Sequence of chain 1.E:
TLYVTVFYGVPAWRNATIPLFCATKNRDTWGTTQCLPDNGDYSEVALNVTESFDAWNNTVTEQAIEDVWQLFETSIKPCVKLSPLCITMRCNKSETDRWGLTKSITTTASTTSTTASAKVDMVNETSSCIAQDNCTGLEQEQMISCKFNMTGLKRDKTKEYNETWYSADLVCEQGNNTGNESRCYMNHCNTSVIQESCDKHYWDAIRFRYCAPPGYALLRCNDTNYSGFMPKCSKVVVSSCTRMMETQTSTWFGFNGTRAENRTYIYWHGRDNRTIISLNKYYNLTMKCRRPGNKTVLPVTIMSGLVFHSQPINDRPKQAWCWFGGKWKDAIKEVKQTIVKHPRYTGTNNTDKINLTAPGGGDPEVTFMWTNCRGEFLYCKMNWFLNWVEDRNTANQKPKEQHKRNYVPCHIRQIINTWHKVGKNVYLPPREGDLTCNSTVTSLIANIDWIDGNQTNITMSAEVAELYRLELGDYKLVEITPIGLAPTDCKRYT

Binding-site contacts:
Ligand atom C3 contacts residue LYS147 of chain 1.E at 4.5 Å.
Ligand atom C5 contacts residue ASN162 of chain 1.E at 3.6 Å.
Ligand atom C7 contacts residue LYS147 of chain 1.E at 4.4 Å.
Ligand atom O5 contacts residue ASN162 of chain 1.E at 2.4 Å (h-bond).
Ligand atom C2 contacts residue LYS147 of chain 1.E at 3.9 Å.
Ligand atom O7 contacts residue GLU160 of chain 1.E at 3.2 Å (salt-bridge).
Ligand atom C7 contacts residue GLU160 of chain 1.E at 4.1 Å.
Ligand atom C1 contacts residue LYS147 of chain 1.E at 3.4 Å.
Ligand atom O7 contacts residue ASN162 of chain 1.E at 3.4 Å (h-bond).
Ligand atom C1 contacts residue ASN162 of chain 1.E at 1.4 Å.
Ligand atom C7 contacts residue TYR161 of chain 1.E at 4.5 Å (hydrophobic).
Ligand atom C8 contacts residue GLU160 of chain 1.E at 4.4 Å.
Ligand atom C2 contacts residue ASN162 of chain 1.E at 2.6 Å.
Ligand atom C7 contacts residue ASN162 of chain 1.E at 2.9 Å.
Ligand atom C6 contacts residue ASN314 of chain 1.E at 3.8 Å.
Ligand atom C3 contacts residue ASN162 of chain 1.E at 3.9 Å.
Ligand atom O7 contacts residue ASN314 of chain 1.E at 3.6 Å (h-bond).
Ligand atom C4 contacts residue ASN162 of chain 1.E at 4.3 Å.
Ligand atom C8 contacts residue ASN162 of chain 1.E at 3.4 Å.
Ligand atom C7 contacts residue ASN314 of chain 1.E at 4.4 Å.
Ligand atom O6 contacts residue ASN314 of chain 1.E at 2.5 Å (h-bond).
Ligand atom O7 contacts residue TYR161 of chain 1.E at 3.9 Å.
Ligand atom N2 contacts residue LYS147 of chain 1.E at 3.4 Å (salt-bridge).
Ligand atom N2 contacts residue ASN162 of chain 1.E at 2.6 Å (h-bond).

The small molecule below binds the protein below.
Small molecule (SMILES): CC(=O)N[C@H]1[C@H](O[C@H]2[C@H](O)[C@@H](NC(C)=O)CO[C@@H]2CO)O[C@H](CO)[C@@H](O[C@@H]2O[C@H](CO)[C@@H](O)[C@H](O)[C@@H]2O)[C@@H]1O